Sequence of chain 1.B:
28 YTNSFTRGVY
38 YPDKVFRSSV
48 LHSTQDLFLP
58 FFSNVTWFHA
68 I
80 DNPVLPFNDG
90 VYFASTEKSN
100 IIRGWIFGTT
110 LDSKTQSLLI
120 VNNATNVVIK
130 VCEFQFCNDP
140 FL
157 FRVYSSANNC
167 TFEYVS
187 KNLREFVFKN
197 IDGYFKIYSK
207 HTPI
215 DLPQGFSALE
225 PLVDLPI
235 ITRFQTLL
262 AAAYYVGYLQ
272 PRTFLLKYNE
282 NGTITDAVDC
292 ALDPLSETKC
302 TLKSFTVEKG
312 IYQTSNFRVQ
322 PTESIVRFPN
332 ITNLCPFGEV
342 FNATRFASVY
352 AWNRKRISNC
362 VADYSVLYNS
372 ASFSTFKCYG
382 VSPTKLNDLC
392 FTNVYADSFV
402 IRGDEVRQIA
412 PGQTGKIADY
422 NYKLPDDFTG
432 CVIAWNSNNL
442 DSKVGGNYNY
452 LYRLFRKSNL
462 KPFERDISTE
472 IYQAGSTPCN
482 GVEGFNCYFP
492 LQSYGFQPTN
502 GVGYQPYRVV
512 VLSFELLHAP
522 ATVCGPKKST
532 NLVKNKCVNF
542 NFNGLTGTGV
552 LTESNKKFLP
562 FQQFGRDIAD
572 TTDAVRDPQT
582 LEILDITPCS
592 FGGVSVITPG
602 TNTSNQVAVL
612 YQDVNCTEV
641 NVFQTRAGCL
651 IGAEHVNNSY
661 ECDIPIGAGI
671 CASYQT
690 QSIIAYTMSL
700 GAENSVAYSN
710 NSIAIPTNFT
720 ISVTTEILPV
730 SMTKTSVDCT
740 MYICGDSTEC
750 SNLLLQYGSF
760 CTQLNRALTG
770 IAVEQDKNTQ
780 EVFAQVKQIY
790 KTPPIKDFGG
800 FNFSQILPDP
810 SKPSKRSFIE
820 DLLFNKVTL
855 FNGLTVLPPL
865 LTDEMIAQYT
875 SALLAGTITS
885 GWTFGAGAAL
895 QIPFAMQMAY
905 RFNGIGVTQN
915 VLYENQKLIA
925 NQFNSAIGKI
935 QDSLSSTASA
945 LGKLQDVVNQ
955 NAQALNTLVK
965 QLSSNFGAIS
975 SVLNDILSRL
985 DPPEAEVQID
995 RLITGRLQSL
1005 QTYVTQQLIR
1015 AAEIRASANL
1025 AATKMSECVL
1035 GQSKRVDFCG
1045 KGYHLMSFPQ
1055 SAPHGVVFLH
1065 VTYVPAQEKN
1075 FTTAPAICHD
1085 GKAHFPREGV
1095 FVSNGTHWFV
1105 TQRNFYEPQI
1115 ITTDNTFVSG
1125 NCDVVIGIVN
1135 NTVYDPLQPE

Binding-site contacts:
Ligand atom C1 contacts residue ASN657 of chain 1.B at 1.4 Å.
Ligand atom C3 contacts residue ASN657 of chain 1.B at 3.8 Å.
Ligand atom C7 contacts residue HIS655 of chain 1.B at 4.4 Å.
Ligand atom C2 contacts residue ASN657 of chain 1.B at 2.4 Å.
Ligand atom O7 contacts residue ASN657 of chain 1.B at 4.5 Å.
Ligand atom O7 contacts residue HIS655 of chain 1.B at 3.3 Å.
Ligand atom C7 contacts residue ASN657 of chain 1.B at 3.5 Å.
Ligand atom C5 contacts residue ASN657 of chain 1.B at 3.7 Å.
Ligand atom O5 contacts residue ASN657 of chain 1.B at 2.4 Å (h-bond).
Ligand atom N2 contacts residue ASN657 of chain 1.B at 3.0 Å (h-bond).
Ligand atom C8 contacts residue ASN657 of chain 1.B at 3.6 Å.
Ligand atom C4 contacts residue ASN657 of chain 1.B at 4.2 Å.

This protein binds this small molecule.
Small molecule (SMILES): CC(=O)N[C@@H]1[C@@H](O)[C@H](O)[C@@H](CO)O[C@H]1O